A protein and the small-molecule ligand that binds it are described below.
Small molecule (SMILES): CC(=O)N[C@@H]1[C@@H](O)[C@H](O)[C@@H](CO)O[C@H]1O

Sequence of chain 1.A:
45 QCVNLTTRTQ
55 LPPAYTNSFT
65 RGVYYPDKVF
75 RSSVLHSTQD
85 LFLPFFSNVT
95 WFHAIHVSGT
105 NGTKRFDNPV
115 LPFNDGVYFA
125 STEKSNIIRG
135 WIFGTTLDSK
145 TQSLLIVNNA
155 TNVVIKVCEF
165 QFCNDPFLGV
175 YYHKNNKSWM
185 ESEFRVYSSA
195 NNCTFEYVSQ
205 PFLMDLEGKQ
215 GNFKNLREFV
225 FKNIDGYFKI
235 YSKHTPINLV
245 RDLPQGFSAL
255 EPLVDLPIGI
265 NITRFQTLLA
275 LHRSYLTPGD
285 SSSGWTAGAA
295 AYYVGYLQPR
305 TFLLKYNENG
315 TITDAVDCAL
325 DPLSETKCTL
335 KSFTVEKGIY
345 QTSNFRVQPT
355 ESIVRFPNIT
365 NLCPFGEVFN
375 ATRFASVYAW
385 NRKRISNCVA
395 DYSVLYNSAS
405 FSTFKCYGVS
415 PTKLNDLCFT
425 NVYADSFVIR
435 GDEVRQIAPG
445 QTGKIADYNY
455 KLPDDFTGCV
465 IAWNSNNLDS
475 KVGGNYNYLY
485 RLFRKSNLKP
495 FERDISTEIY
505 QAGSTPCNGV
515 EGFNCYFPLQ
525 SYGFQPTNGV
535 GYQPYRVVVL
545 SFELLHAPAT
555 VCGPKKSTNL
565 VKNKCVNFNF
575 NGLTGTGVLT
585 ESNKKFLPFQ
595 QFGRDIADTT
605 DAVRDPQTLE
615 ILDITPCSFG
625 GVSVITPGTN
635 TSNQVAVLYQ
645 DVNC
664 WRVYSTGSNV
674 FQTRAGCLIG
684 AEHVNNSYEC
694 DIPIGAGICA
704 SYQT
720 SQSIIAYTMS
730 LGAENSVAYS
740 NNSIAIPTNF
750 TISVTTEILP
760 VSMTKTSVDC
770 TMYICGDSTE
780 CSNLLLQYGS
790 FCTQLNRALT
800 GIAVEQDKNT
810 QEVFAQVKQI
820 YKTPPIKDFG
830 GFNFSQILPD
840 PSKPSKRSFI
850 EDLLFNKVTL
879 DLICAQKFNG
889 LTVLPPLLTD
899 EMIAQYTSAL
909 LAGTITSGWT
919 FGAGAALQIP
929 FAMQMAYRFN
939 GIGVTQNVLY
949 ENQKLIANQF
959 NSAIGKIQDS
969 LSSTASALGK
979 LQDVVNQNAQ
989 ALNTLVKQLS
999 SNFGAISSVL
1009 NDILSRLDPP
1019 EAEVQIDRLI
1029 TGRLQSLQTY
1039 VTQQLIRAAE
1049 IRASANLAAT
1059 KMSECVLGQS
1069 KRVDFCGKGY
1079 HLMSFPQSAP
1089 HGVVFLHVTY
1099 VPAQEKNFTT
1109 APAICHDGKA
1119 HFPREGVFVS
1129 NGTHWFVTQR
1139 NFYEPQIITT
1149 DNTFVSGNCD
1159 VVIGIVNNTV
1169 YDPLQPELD

Sequence of chain 1.B:
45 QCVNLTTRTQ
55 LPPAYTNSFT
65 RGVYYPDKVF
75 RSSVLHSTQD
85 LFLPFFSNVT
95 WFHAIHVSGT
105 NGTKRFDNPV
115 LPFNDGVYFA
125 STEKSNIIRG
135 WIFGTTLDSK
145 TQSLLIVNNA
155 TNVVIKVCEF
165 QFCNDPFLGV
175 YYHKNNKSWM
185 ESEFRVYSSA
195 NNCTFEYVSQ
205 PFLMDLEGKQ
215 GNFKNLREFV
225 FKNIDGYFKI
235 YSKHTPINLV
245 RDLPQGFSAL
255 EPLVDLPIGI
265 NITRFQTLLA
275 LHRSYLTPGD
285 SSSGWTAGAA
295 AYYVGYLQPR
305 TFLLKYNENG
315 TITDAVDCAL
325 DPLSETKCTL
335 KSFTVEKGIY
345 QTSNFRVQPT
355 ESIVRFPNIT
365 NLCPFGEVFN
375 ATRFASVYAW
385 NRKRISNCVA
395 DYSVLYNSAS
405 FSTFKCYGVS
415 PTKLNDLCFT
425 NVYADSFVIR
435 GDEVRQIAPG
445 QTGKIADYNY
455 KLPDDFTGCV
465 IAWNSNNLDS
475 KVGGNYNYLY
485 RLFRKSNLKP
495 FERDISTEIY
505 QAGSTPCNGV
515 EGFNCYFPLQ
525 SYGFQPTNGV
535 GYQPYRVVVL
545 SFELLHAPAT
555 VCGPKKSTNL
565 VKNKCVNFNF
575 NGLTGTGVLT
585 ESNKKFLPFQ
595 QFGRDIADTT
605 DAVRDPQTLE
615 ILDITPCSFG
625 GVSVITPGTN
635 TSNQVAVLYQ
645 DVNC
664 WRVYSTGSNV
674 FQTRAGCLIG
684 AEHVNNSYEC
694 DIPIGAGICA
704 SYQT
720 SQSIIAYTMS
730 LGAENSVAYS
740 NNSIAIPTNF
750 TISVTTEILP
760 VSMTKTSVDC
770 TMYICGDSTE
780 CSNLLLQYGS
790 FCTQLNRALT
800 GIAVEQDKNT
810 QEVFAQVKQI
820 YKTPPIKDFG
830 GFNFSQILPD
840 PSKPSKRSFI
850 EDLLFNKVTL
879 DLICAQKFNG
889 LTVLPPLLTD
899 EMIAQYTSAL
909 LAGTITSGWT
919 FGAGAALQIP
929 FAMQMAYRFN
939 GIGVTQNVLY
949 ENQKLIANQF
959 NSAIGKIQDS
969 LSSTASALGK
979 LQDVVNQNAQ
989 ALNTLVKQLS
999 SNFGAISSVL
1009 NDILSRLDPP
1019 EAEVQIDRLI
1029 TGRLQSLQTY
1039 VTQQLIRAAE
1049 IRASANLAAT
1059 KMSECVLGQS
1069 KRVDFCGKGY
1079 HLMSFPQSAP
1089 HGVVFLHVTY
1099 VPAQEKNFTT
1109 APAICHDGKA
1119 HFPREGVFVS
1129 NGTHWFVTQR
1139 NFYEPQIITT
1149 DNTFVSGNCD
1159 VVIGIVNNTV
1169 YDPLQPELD

Binding-site contacts:
Ligand atom C2 contacts residue ASN740 of chain 1.B at 2.5 Å.
Ligand atom O7 contacts residue GLY1162 of chain 1.B at 4.4 Å.
Ligand atom C4 contacts residue ASN740 of chain 1.B at 4.2 Å.
Ligand atom N2 contacts residue ASN740 of chain 1.B at 2.9 Å (h-bond).
Ligand atom C1 contacts residue ASP827 of chain 1.A at 3.8 Å.
Ligand atom C1 contacts residue ASN740 of chain 1.B at 1.4 Å.
Ligand atom O5 contacts residue ASP827 of chain 1.A at 3.3 Å (salt-bridge).
Ligand atom O5 contacts residue ASN740 of chain 1.B at 2.4 Å (h-bond).
Ligand atom C5 contacts residue ASN740 of chain 1.B at 3.7 Å.
Ligand atom C8 contacts residue GLY1162 of chain 1.B at 3.7 Å.
Ligand atom C3 contacts residue ASN740 of chain 1.B at 3.8 Å.
Ligand atom C7 contacts residue ASN740 of chain 1.B at 4.0 Å.